Sequence of chain 1.F:
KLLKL

Sequence of chain 1.A:
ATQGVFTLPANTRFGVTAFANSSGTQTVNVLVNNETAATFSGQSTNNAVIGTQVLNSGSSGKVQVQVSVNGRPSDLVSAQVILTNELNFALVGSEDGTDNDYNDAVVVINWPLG

Sequence of chain 1.B:
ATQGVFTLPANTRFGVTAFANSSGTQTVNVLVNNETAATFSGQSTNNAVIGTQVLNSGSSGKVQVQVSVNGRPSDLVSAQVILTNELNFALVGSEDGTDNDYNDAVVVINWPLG

Binding-site contacts:
Ligand atom O5 contacts residue SER23 of chain 1.B at 2.9 Å (h-bond).
Ligand atom O4 contacts residue GLU95 of chain 1.B at 3.4 Å (salt-bridge).
Ligand atom O2 contacts residue GLY114 of chain 1.A at 2.6 Å (h-bond).
Ligand atom C3 contacts residue ASP104 of chain 1.B at 3.7 Å.
Ligand atom C6 contacts residue DLY1 of chain 1.F at 2.5 Å.
Ligand atom O4 contacts residue CA1 of chain 1.L at 2.5 Å.
Ligand atom C5 contacts residue DLY1 of chain 1.F at 3.3 Å.
Ligand atom O3 contacts residue ASP101 of chain 1.B at 2.9 Å (salt-bridge).
Ligand atom C4 contacts residue SER22 of chain 1.B at 3.5 Å.
Ligand atom C4 contacts residue CA1 of chain 1.L at 3.3 Å.
Ligand atom C2 contacts residue CA1 of chain 1.K at 3.4 Å.
Ligand atom O3 contacts residue ASP104 of chain 1.B at 3.0 Å (salt-bridge).
Ligand atom C4 contacts residue ASP96 of chain 1.B at 3.4 Å.
Ligand atom C1M contacts residue GLY114 of chain 1.A at 3.7 Å.
Ligand atom C3 contacts residue CA1 of chain 1.L at 3.4 Å.
Ligand atom C5 contacts residue SER22 of chain 1.B at 3.4 Å.
Ligand atom C2 contacts residue GLY114 of chain 1.A at 3.5 Å.
Ligand atom O7A contacts residue DLY1 of chain 1.F at 2.3 Å (h-bond).
Ligand atom O3 contacts residue ASP99 of chain 1.B at 2.5 Å (salt-bridge).
Ligand atom O7A contacts residue DLE3 of chain 1.F at 3.6 Å (h-bond).
Ligand atom O7A contacts residue LYS2 of chain 1.F at 3.5 Å (salt-bridge).
Ligand atom C1M contacts residue SER23 of chain 1.B at 3.5 Å.
Ligand atom O3 contacts residue CA1 of chain 1.K at 2.5 Å.
Ligand atom C4 contacts residue ASP104 of chain 1.B at 3.3 Å.
Ligand atom O5 contacts residue SER22 of chain 1.B at 3.4 Å (h-bond).
Ligand atom O2 contacts residue ASN21 of chain 1.B at 3.0 Å (h-bond).
Ligand atom O4 contacts residue ASP96 of chain 1.B at 2.6 Å (salt-bridge).
Ligand atom C7 contacts residue DLY1 of chain 1.F at 1.4 Å.
Ligand atom C3 contacts residue ASP99 of chain 1.B at 3.2 Å.
Ligand atom C4 contacts residue CA1 of chain 1.K at 3.8 Å.
Ligand atom C5 contacts residue ASP96 of chain 1.B at 3.7 Å.
Ligand atom O4 contacts residue ASP104 of chain 1.B at 3.2 Å (salt-bridge).
Ligand atom O4 contacts residue ASP99 of chain 1.B at 3.7 Å.
Ligand atom O2 contacts residue ASP104 of chain 1.B at 3.8 Å.
Ligand atom O3 contacts residue CA1 of chain 1.L at 2.5 Å.
Ligand atom C7 contacts residue SER23 of chain 1.B at 3.1 Å.
Ligand atom O2 contacts residue SER22 of chain 1.B at 3.4 Å.
Ligand atom O2 contacts residue CA1 of chain 1.K at 2.5 Å.
Ligand atom O7A contacts residue SER23 of chain 1.B at 2.9 Å (h-bond).
Ligand atom C3 contacts residue CA1 of chain 1.K at 3.4 Å.

The protein below binds the small molecule below.
Small molecule (SMILES): C[C@@H]1O[C@@H](CC(=O)O)[C@@H](O)[C@H](O)[C@@H]1O